Sequence of chain 1.A:
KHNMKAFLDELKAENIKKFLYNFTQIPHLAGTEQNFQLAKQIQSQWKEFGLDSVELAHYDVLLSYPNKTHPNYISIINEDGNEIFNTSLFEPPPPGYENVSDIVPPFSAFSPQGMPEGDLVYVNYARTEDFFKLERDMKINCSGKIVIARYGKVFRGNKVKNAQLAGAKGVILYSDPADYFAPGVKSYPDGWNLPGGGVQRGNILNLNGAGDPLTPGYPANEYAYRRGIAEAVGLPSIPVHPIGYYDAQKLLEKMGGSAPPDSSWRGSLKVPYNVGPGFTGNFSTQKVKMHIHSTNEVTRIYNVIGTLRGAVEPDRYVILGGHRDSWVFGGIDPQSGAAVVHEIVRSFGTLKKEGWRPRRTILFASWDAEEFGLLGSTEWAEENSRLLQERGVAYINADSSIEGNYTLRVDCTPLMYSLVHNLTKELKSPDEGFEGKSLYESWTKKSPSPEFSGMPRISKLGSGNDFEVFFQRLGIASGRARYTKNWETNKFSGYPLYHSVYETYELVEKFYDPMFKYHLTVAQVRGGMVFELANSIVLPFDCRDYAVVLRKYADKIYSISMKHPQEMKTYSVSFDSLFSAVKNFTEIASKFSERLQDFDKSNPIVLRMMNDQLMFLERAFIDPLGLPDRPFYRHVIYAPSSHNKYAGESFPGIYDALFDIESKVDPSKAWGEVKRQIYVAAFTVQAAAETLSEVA

This small molecule binds to this protein.
Small molecule (SMILES): CC(=O)N[C@H]1[C@H](O[C@H]2[C@H](O)[C@@H](NC(C)=O)CO[C@@H]2CO)O[C@H](CO)[C@@H](O[C@@H]2O[C@H](CO[C@H]3O[C@H](CO)[C@@H](O)[C@H](O)[C@@H]3O)[C@@H](O)[C@H](O[C@H]3O[C@H](CO)[C@@H](O)[C@H](O)[C@@H]3O)[C@@H]2O)[C@@H]1O

Sequence of chain 2.A:
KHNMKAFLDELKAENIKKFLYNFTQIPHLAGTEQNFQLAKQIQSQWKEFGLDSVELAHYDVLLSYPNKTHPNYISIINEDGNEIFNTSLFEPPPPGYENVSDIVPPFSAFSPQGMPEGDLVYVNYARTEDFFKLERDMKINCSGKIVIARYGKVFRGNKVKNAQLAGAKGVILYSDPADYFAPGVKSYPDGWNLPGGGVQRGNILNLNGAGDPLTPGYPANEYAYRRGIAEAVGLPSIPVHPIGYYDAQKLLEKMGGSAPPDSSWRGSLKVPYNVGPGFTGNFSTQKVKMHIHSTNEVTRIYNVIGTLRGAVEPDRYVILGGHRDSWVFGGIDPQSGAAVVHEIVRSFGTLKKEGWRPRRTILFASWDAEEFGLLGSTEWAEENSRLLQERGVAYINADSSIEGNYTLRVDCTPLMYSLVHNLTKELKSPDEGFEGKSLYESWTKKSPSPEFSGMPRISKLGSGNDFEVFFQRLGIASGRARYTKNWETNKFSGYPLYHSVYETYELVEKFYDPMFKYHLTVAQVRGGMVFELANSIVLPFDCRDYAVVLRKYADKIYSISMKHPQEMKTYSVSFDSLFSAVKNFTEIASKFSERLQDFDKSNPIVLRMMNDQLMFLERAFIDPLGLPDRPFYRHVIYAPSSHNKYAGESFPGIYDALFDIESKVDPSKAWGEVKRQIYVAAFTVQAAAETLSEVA

Binding-site contacts:
Ligand atom O5 contacts residue ASN627 of chain 1.A at 2.3 Å (h-bond).
Ligand atom N2 contacts residue ASN627 of chain 1.A at 3.0 Å (h-bond).
Ligand atom C7 contacts residue SER623 of chain 1.A at 3.9 Å.
Ligand atom C2 contacts residue SER623 of chain 1.A at 3.7 Å.
Ligand atom O2 contacts residue GLU265 of chain 2.A at 2.5 Å (salt-bridge).
Ligand atom C4 contacts residue ARG343 of chain 2.A at 3.6 Å.
Ligand atom C7 contacts residue GLN729 of chain 1.A at 3.4 Å.
Ligand atom O2 contacts residue HIS101 of chain 2.A at 3.1 Å (h-bond).
Ligand atom C8 contacts residue TYR266 of chain 2.A at 3.6 Å (hydrophobic).
Ligand atom C2 contacts residue GLN729 of chain 1.A at 3.7 Å.
Ligand atom O6 contacts residue HIS101 of chain 2.A at 2.9 Å (h-bond).
Ligand atom O4 contacts residue GLU265 of chain 2.A at 2.8 Å (salt-bridge).
Ligand atom C5 contacts residue ASN627 of chain 1.A at 3.6 Å.
Ligand atom C6 contacts residue LEU99 of chain 2.A at 3.0 Å (hydrophobic).
Ligand atom C1 contacts residue SER623 of chain 1.A at 3.6 Å.
Ligand atom C1 contacts residue GLN729 of chain 1.A at 3.7 Å.
Ligand atom O3 contacts residue GLU265 of chain 2.A at 3.2 Å (salt-bridge).
Ligand atom O3 contacts residue ARG343 of chain 2.A at 3.0 Å (salt-bridge).
Ligand atom C3 contacts residue ASN627 of chain 1.A at 3.8 Å.
Ligand atom O2 contacts residue ARG343 of chain 2.A at 3.5 Å (salt-bridge).
Ligand atom N2 contacts residue GLN729 of chain 1.A at 3.5 Å (h-bond).
Ligand atom O4 contacts residue GLU98 of chain 2.A at 3.8 Å.
Ligand atom C2 contacts residue GLU265 of chain 2.A at 3.3 Å.
Ligand atom C4 contacts residue GLU265 of chain 2.A at 3.6 Å.
Ligand atom C8 contacts residue SER620 of chain 1.A at 3.5 Å.
Ligand atom C3 contacts residue GLU265 of chain 2.A at 3.5 Å.
Ligand atom C2 contacts residue ASN627 of chain 1.A at 2.5 Å.
Ligand atom C8 contacts residue ALA624 of chain 1.A at 3.9 Å (hydrophobic).
Ligand atom C3 contacts residue GLU265 of chain 2.A at 3.9 Å.
Ligand atom N2 contacts residue SER623 of chain 1.A at 2.9 Å (h-bond).
Ligand atom O6 contacts residue LEU99 of chain 2.A at 3.4 Å (h-bond).
Ligand atom C3 contacts residue ARG343 of chain 2.A at 3.7 Å.
Ligand atom C5 contacts residue GLU265 of chain 2.A at 3.4 Å.
Ligand atom C2 contacts residue ARG343 of chain 2.A at 3.7 Å.
Ligand atom O7 contacts residue GLN729 of chain 1.A at 3.2 Å (h-bond).
Ligand atom O6 contacts residue GLU265 of chain 2.A at 3.7 Å.
Ligand atom O5 contacts residue HIS101 of chain 2.A at 3.5 Å.
Ligand atom C7 contacts residue ASN627 of chain 1.A at 3.8 Å.
Ligand atom C1 contacts residue ASN627 of chain 1.A at 1.5 Å.
Ligand atom C3 contacts residue ARG343 of chain 2.A at 3.8 Å.